Binding-site contacts:
Ligand atom O7 contacts residue ASN181 of chain 1.B at 3.6 Å.
Ligand atom C8 contacts residue ASN234 of chain 1.B at 4.1 Å.
Ligand atom O5 contacts residue THR183 of chain 1.B at 3.7 Å.
Ligand atom C1 contacts residue ASN181 of chain 1.B at 1.4 Å.
Ligand atom C4 contacts residue GLU294 of chain 1.B at 4.2 Å.
Ligand atom N2 contacts residue ASN181 of chain 1.B at 3.0 Å (h-bond).
Ligand atom C2 contacts residue ASN181 of chain 1.B at 2.5 Å.
Ligand atom C3 contacts residue GLU294 of chain 1.B at 3.6 Å.
Ligand atom C7 contacts residue ASN181 of chain 1.B at 3.3 Å.
Ligand atom C6 contacts residue GLN270 of chain 1.B at 4.2 Å.
Ligand atom C8 contacts residue ASN181 of chain 1.B at 3.8 Å.
Ligand atom O6 contacts residue ASN181 of chain 1.B at 4.4 Å.
Ligand atom C4 contacts residue ASN181 of chain 1.B at 4.3 Å.
Ligand atom O5 contacts residue ASN181 of chain 1.B at 2.4 Å (h-bond).
Ligand atom O5 contacts residue GLU271 of chain 1.B at 4.1 Å.
Ligand atom O7 contacts residue ASN234 of chain 1.B at 4.0 Å.
Ligand atom C7 contacts residue ASN234 of chain 1.B at 4.3 Å.
Ligand atom O7 contacts residue ASP236 of chain 1.B at 3.9 Å.
Ligand atom O4 contacts residue GLU294 of chain 1.B at 3.6 Å (salt-bridge).
Ligand atom C3 contacts residue THR183 of chain 1.B at 4.4 Å.
Ligand atom N2 contacts residue THR183 of chain 1.B at 4.5 Å.
Ligand atom C4 contacts residue THR183 of chain 1.B at 4.5 Å.
Ligand atom C5 contacts residue THR183 of chain 1.B at 3.6 Å.
Ligand atom C3 contacts residue ASN181 of chain 1.B at 3.9 Å.
Ligand atom C1 contacts residue THR183 of chain 1.B at 3.3 Å.
Ligand atom O6 contacts residue GLU271 of chain 1.B at 3.3 Å.
Ligand atom O7 contacts residue THR183 of chain 1.B at 3.6 Å.
Ligand atom C5 contacts residue ASN181 of chain 1.B at 3.6 Å.
Ligand atom C1 contacts residue GLN270 of chain 1.B at 4.4 Å.
Ligand atom O5 contacts residue GLN270 of chain 1.B at 3.8 Å.
Ligand atom O3 contacts residue GLU294 of chain 1.B at 4.0 Å.
Ligand atom C1 contacts residue GLU271 of chain 1.B at 4.4 Å.
Ligand atom O6 contacts residue GLN270 of chain 1.B at 2.8 Å.
Ligand atom C6 contacts residue GLU271 of chain 1.B at 3.3 Å.
Ligand atom C2 contacts residue THR183 of chain 1.B at 4.2 Å.

A small-molecule ligand and the protein it binds are described below.
Small molecule (SMILES): CC(=O)N[C@H]1[C@H](O[C@H]2[C@H](O)[C@@H](NC(C)=O)CO[C@@H]2CO)O[C@H](CO)[C@@H](O)[C@@H]1O

Sequence of chain 1.B:
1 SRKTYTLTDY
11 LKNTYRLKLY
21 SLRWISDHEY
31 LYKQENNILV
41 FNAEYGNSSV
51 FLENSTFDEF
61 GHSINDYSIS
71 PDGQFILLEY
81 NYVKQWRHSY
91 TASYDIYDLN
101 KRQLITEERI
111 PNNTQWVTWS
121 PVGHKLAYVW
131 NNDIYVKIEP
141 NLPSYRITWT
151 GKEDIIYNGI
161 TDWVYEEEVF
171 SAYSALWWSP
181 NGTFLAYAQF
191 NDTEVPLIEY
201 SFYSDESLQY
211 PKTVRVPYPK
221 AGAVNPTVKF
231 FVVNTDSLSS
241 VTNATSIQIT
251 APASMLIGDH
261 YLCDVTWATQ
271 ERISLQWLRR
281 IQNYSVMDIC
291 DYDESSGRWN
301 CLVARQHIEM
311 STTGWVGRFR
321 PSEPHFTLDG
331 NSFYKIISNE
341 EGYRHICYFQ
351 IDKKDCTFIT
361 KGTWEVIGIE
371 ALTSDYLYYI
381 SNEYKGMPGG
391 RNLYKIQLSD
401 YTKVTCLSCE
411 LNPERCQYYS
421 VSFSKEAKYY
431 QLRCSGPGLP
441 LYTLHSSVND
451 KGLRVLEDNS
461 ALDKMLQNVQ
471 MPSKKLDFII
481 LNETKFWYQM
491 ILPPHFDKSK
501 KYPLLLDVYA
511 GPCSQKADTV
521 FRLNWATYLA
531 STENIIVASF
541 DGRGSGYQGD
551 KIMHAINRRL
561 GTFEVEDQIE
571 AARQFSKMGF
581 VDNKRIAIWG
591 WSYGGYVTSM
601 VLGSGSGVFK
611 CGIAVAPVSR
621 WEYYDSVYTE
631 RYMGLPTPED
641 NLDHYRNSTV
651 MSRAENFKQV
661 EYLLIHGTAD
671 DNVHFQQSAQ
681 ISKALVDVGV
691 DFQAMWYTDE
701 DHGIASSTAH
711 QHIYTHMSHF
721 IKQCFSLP